A small-molecule ligand and the protein it binds are described below.
Small molecule (SMILES): COc1ccc(Cl)cc1C(=O)NCC(C)C

Sequence of chain 1.C:
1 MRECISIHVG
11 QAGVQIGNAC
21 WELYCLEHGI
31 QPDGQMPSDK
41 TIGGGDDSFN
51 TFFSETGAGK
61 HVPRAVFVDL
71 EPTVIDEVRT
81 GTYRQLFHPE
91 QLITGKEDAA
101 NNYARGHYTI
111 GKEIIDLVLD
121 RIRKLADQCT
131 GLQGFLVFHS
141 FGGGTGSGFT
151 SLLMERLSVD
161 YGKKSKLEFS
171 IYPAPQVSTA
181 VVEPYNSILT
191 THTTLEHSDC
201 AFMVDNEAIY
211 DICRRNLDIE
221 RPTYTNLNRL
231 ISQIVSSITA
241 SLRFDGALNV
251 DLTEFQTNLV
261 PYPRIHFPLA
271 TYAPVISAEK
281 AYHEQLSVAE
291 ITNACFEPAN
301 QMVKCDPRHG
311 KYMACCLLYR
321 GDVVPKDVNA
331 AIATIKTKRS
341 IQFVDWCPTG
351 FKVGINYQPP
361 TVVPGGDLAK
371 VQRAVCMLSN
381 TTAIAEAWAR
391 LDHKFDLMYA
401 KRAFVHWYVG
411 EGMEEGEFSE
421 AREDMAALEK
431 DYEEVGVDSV

Sequence of chain 1.B:
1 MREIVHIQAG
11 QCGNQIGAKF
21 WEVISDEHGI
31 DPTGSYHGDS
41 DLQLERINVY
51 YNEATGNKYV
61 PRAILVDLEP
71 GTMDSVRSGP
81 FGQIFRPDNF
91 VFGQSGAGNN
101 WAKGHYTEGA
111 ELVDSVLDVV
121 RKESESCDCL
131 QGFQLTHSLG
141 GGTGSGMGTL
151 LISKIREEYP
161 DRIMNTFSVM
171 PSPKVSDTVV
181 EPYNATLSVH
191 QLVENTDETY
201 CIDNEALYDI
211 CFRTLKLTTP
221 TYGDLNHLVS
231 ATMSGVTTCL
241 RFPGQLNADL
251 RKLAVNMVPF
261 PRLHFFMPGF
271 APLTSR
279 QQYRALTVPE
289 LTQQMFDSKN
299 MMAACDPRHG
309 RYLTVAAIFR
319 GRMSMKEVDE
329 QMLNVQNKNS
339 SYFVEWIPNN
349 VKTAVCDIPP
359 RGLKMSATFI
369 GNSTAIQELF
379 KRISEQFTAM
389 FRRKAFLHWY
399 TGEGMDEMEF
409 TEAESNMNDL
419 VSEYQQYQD

Binding-site contacts:
Ligand atom C4 contacts residue TYR222 of chain 1.B at 3.7 Å (hydrophobic).
Ligand atom CL1 contacts residue LEU225 of chain 1.B at 3.4 Å.
Ligand atom CL1 contacts residue PRO220 of chain 1.B at 3.7 Å.
Ligand atom C11 contacts residue VAL353 of chain 1.C at 3.5 Å (hydrophobic).
Ligand atom N1 contacts residue LEU248 of chain 1.C at 4.5 Å.
Ligand atom C9 contacts residue LEU248 of chain 1.C at 3.5 Å (hydrophobic).
Ligand atom C3 contacts residue VAL175 of chain 1.B at 3.9 Å (hydrophobic).
Ligand atom C6 contacts residue THR221 of chain 1.B at 3.8 Å.
Ligand atom C10 contacts residue VAL353 of chain 1.C at 4.0 Å (hydrophobic).
Ligand atom C6 contacts residue TYR222 of chain 1.B at 3.8 Å (hydrophobic).
Ligand atom C7 contacts residue TYR222 of chain 1.B at 4.4 Å (hydrophobic).
Ligand atom C1 contacts residue SER176 of chain 1.B at 3.6 Å.
Ligand atom CL1 contacts residue TYR222 of chain 1.B at 3.8 Å.
Ligand atom C1 contacts residue ASP177 of chain 1.B at 3.6 Å.
Ligand atom C10 contacts residue LEU248 of chain 1.C at 4.0 Å (hydrophobic).
Ligand atom O2 contacts residue THR221 of chain 1.B at 4.2 Å.
Ligand atom C12 contacts residue PRO325 of chain 1.C at 4.0 Å (hydrophobic).
Ligand atom C4 contacts residue VAL175 of chain 1.B at 3.4 Å (hydrophobic).
Ligand atom C12 contacts residue ILE355 of chain 1.C at 3.5 Å (hydrophobic).
Ligand atom C3 contacts residue TYR222 of chain 1.B at 3.5 Å (hydrophobic).
Ligand atom C5 contacts residue PRO220 of chain 1.B at 4.1 Å (hydrophobic).
Ligand atom C1 contacts residue TYR222 of chain 1.B at 4.0 Å (hydrophobic).
Ligand atom C12 contacts residue VAL353 of chain 1.C at 3.6 Å (hydrophobic).
Ligand atom O1 contacts residue TYR222 of chain 1.B at 4.1 Å.
Ligand atom C10 contacts residue PRO325 of chain 1.C at 4.4 Å (hydrophobic).
Ligand atom C6 contacts residue PRO220 of chain 1.B at 3.6 Å (hydrophobic).
Ligand atom C2 contacts residue TYR222 of chain 1.B at 3.9 Å (hydrophobic).
Ligand atom C5 contacts residue THR221 of chain 1.B at 4.1 Å.
Ligand atom C5 contacts residue TYR222 of chain 1.B at 3.9 Å (hydrophobic).
Ligand atom C12 contacts residue LEU248 of chain 1.C at 4.0 Å (hydrophobic).
Ligand atom O2 contacts residue LEU248 of chain 1.C at 4.3 Å.
Ligand atom C9 contacts residue PRO325 of chain 1.C at 3.7 Å (hydrophobic).
Ligand atom CL1 contacts residue THR221 of chain 1.B at 3.4 Å.
Ligand atom O2 contacts residue PRO220 of chain 1.B at 4.3 Å.
Ligand atom CL1 contacts residue TYR208 of chain 1.B at 4.1 Å.